Binding-site contacts:
Ligand atom OP2 contacts residue LYS68 of chain 1.A at 3.2 Å (salt-bridge).
Ligand atom OP1 contacts residue ILE69 of chain 1.A at 3.0 Å (h-bond).
Ligand atom OP2 contacts residue THR67 of chain 1.A at 3.7 Å.
Ligand atom O5' contacts residue GLY66 of chain 1.A at 3.5 Å.
Ligand atom OP1 contacts residue LYS68 of chain 1.A at 3.6 Å (salt-bridge).
Ligand atom OP2 contacts residue LYS68 of chain 1.A at 2.7 Å (salt-bridge).
Ligand atom C5' contacts residue GLY64 of chain 1.A at 3.3 Å.
Ligand atom OP1 contacts residue LYS68 of chain 1.A at 3.0 Å (salt-bridge).
Ligand atom P contacts residue LYS35 of chain 1.A at 3.9 Å.
Ligand atom C3' contacts residue LYS68 of chain 1.A at 3.9 Å.
Ligand atom OP3 contacts residue LYS35 of chain 1.A at 3.0 Å (salt-bridge).
Ligand atom OP2 contacts residue VAL65 of chain 1.A at 4.0 Å.
Ligand atom C2 contacts residue HIS34 of chain 1.A at 4.0 Å.
Ligand atom OP2 contacts residue GLY66 of chain 1.A at 3.9 Å.
Ligand atom OP1 contacts residue NA1 of chain 1.F at 2.6 Å (h-bond).
Ligand atom C5' contacts residue GLY66 of chain 1.A at 3.6 Å.
Ligand atom N7 contacts residue LYS35 of chain 1.A at 3.9 Å.
Ligand atom OP1 contacts residue VAL65 of chain 1.A at 3.5 Å (h-bond).
Ligand atom OP1 contacts residue GLY64 of chain 1.A at 3.0 Å (h-bond).
Ligand atom OP1 contacts residue LEU62 of chain 1.A at 3.9 Å.
Ligand atom C1' contacts residue ALA38 of chain 1.A at 4.0 Å (hydrophobic).
Ligand atom O4' contacts residue ALA38 of chain 1.A at 3.7 Å.
Ligand atom C3' contacts residue GLY66 of chain 1.A at 3.9 Å.
Ligand atom OP1 contacts residue LYS35 of chain 1.A at 3.8 Å.
Ligand atom OP1 contacts residue THR67 of chain 1.A at 3.7 Å.
Ligand atom O3' contacts residue ILE69 of chain 1.A at 3.6 Å.
Ligand atom P contacts residue NA1 of chain 1.F at 3.8 Å.
Ligand atom C4' contacts residue GLY64 of chain 1.A at 3.4 Å.
Ligand atom O3' contacts residue GLY64 of chain 1.A at 3.6 Å.
Ligand atom P contacts residue LYS68 of chain 1.A at 3.3 Å.
Ligand atom P contacts residue GLY64 of chain 1.A at 4.0 Å.
Ligand atom P contacts residue GLY66 of chain 1.A at 3.7 Å.
Ligand atom C5' contacts residue TYR39 of chain 1.A at 3.4 Å (hydrophobic).
Ligand atom OP1 contacts residue GLY66 of chain 1.A at 2.9 Å (h-bond).
Ligand atom OP1 contacts residue PRO63 of chain 1.A at 3.9 Å.
Ligand atom C8 contacts residue LYS35 of chain 1.A at 3.9 Å.
Ligand atom P contacts residue LYS68 of chain 1.A at 3.9 Å.
Ligand atom N3 contacts residue ALA38 of chain 1.A at 3.6 Å.
Ligand atom OP2 contacts residue LYS72 of chain 1.A at 3.9 Å.
Ligand atom P contacts residue ILE69 of chain 1.A at 3.9 Å.

The protein below binds the small molecule below.
Small molecule (SMILES): Cc1cn([C@H]2C[C@H](O[P](=O)(O)OC[C@H]3O[C@@H](n4ccc(N)nc4=O)C[C@@H]3O[P](=O)(O)OC[C@H]3O[C@@H](n4cnc5c(=O)nc(N)[nH]c54)C[C@@H]3O[P](=O)(O)OC[C@H]3O[C@@H](n4cnc5c(=O)nc(N)[nH]c54)C[C@@H]3O)[C@@H](CO[P](=O)(O)O[C@H]3C[C@H](n4cnc5c(=O)nc(N)[nH]c54)O[C@@H]3COP(=O)(O)O)O2)c(=O)[nH]c1=O

Sequence of chain 1.A:
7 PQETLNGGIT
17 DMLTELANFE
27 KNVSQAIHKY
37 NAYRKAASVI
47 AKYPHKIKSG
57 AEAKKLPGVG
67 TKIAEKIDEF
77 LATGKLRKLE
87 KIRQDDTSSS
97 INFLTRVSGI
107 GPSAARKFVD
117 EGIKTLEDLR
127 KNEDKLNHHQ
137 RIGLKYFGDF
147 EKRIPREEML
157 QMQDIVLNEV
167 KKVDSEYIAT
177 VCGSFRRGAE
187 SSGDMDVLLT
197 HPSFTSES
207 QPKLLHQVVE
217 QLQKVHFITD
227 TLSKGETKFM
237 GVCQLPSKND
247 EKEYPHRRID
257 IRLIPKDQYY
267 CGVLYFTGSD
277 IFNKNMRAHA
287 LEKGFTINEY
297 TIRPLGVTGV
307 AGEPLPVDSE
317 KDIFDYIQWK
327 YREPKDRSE